Sequence of chain 1.C:
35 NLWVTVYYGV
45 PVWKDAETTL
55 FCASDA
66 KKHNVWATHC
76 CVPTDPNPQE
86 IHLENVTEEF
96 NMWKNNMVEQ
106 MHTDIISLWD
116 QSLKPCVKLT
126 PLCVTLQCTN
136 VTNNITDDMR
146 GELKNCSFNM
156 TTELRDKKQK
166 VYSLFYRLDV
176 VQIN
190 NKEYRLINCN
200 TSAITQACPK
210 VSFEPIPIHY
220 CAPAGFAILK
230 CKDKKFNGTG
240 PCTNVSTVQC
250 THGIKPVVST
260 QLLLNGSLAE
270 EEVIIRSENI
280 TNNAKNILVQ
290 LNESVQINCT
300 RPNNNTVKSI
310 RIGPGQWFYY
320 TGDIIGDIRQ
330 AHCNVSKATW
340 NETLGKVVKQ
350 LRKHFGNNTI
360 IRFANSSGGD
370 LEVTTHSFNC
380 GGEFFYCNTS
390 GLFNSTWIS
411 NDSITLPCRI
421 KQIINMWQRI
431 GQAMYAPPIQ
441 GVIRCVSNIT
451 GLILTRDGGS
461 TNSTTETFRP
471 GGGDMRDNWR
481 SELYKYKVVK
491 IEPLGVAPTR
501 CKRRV

Sequence of chain 1.E:
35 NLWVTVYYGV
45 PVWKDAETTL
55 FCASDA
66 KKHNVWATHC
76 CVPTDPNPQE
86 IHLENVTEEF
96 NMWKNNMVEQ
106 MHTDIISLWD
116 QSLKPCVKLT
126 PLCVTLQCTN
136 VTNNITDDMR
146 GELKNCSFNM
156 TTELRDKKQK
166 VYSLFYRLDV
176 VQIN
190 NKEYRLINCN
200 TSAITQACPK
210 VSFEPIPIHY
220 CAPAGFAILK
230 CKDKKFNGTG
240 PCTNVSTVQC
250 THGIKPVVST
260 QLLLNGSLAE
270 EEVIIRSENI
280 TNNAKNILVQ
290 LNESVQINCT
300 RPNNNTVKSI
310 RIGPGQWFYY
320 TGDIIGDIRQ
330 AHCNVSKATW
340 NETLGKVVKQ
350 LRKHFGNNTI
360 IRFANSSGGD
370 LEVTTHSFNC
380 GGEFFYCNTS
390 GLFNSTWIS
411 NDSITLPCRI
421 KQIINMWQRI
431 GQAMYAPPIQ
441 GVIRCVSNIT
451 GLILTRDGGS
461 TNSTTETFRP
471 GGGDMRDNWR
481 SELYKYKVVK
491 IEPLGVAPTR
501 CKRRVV

Binding-site contacts:
Ligand atom O6 contacts residue ARG194 of chain 1.C at 3.4 Å (salt-bridge).
Ligand atom N2 contacts residue THR200 of chain 1.C at 4.2 Å.
Ligand atom O5 contacts residue ASN199 of chain 1.C at 2.5 Å (h-bond).
Ligand atom C1 contacts residue ASN199 of chain 1.C at 1.5 Å.
Ligand atom O5 contacts residue ARG194 of chain 1.C at 3.1 Å (salt-bridge).
Ligand atom C5 contacts residue ASN199 of chain 1.C at 3.8 Å.
Ligand atom C4 contacts residue ASN199 of chain 1.C at 4.3 Å.
Ligand atom C8 contacts residue THR200 of chain 1.C at 4.1 Å.
Ligand atom O7 contacts residue ILE196 of chain 1.C at 4.4 Å.
Ligand atom C5 contacts residue ILE196 of chain 1.C at 4.5 Å (hydrophobic).
Ligand atom C5 contacts residue ARG194 of chain 1.C at 4.0 Å.
Ligand atom C2 contacts residue ASN199 of chain 1.C at 2.5 Å.
Ligand atom C8 contacts residue ASN199 of chain 1.C at 4.4 Å.
Ligand atom C7 contacts residue ASN199 of chain 1.C at 3.2 Å.
Ligand atom C3 contacts residue ASN199 of chain 1.C at 3.9 Å.
Ligand atom C8 contacts residue VAL176 of chain 1.C at 3.7 Å (hydrophobic).
Ligand atom N2 contacts residue ASN199 of chain 1.C at 2.9 Å (h-bond).
Ligand atom C6 contacts residue ARG194 of chain 1.C at 3.6 Å.
Ligand atom O7 contacts residue ARG310 of chain 1.E at 3.6 Å.
Ligand atom O7 contacts residue ASN199 of chain 1.C at 3.0 Å (h-bond).
Ligand atom C6 contacts residue VAL176 of chain 1.C at 4.4 Å (hydrophobic).
Ligand atom C1 contacts residue ARG194 of chain 1.C at 4.2 Å.
Ligand atom C7 contacts residue THR200 of chain 1.C at 4.4 Å.
Ligand atom C6 contacts residue ILE196 of chain 1.C at 4.4 Å (hydrophobic).
Ligand atom C8 contacts residue ILE196 of chain 1.C at 4.1 Å (hydrophobic).

A protein and the small-molecule ligand that binds it are described below.
Small molecule (SMILES): CC(=O)N[C@H]1[C@H](O[C@H]2[C@H](O)[C@@H](NC(C)=O)CO[C@@H]2CO)O[C@H](CO)[C@@H](O)[C@@H]1O